Sequence of chain 26.E:
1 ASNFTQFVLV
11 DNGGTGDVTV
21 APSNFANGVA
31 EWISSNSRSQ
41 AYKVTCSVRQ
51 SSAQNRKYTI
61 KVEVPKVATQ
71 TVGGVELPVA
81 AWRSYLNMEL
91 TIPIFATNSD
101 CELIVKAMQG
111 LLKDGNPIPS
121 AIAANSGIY

Sequence of chain 21.E:
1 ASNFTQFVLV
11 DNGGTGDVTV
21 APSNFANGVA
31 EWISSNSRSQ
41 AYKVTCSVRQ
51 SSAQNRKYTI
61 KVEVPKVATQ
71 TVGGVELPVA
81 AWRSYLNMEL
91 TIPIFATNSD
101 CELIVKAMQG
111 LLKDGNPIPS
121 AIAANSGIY

Binding-site contacts:
Ligand atom C5' contacts residue SER51 of chain 21.E at 3.3 Å.
Ligand atom OP1 contacts residue SER51 of chain 21.E at 2.9 Å (h-bond).
Ligand atom OP2 contacts residue ASN55 of chain 21.E at 3.4 Å (h-bond).
Ligand atom P contacts residue SER51 of chain 21.E at 3.5 Å.
Ligand atom C2' contacts residue GLU63 of chain 26.E at 3.5 Å.
Ligand atom C2' contacts residue TYR85 of chain 26.E at 3.4 Å (hydrophobic).
Ligand atom O2' contacts residue GLU63 of chain 26.E at 3.2 Å (salt-bridge).
Ligand atom OP2 contacts residue TYR85 of chain 26.E at 2.6 Å (h-bond).
Ligand atom N3 contacts residue TYR85 of chain 26.E at 3.5 Å.
Ligand atom N7 contacts residue LYS61 of chain 26.E at 3.3 Å.
Ligand atom OP1 contacts residue SER51 of chain 21.E at 3.5 Å.
Ligand atom N6 contacts residue THR59 of chain 26.E at 2.8 Å (h-bond).
Ligand atom OP2 contacts residue LYS43 of chain 26.E at 2.7 Å (salt-bridge).
Ligand atom OP1 contacts residue SER52 of chain 21.E at 3.2 Å.
Ligand atom C3' contacts residue TYR85 of chain 26.E at 3.4 Å (hydrophobic).
Ligand atom N9 contacts residue LYS61 of chain 26.E at 3.3 Å (salt-bridge).
Ligand atom C2 contacts residue SER47 of chain 26.E at 3.2 Å.
Ligand atom P contacts residue ARG49 of chain 21.E at 3.0 Å.
Ligand atom OP2 contacts residue SER51 of chain 21.E at 3.4 Å (h-bond).
Ligand atom OP1 contacts residue ASN55 of chain 21.E at 2.8 Å (h-bond).
Ligand atom N1 contacts residue SER47 of chain 26.E at 2.9 Å (h-bond).
Ligand atom OP2 contacts residue ARG49 of chain 21.E at 2.3 Å (salt-bridge).
Ligand atom OP2 contacts residue LYS57 of chain 21.E at 2.6 Å (salt-bridge).
Ligand atom O3' contacts residue ARG49 of chain 21.E at 3.4 Å (salt-bridge).
Ligand atom N6 contacts residue THR45 of chain 26.E at 2.7 Å (h-bond).
Ligand atom C4' contacts residue TYR85 of chain 26.E at 3.2 Å (hydrophobic).
Ligand atom N6 contacts residue CYS46 of chain 26.E at 3.3 Å (h-bond).
Ligand atom O2 contacts residue ASN87 of chain 26.E at 3.3 Å (h-bond).
Ligand atom O3' contacts residue SER51 of chain 21.E at 3.3 Å (h-bond).
Ligand atom C5' contacts residue TYR85 of chain 26.E at 2.9 Å (hydrophobic).
Ligand atom C5 contacts residue THR45 of chain 26.E at 3.2 Å.
Ligand atom C5' contacts residue ARG49 of chain 21.E at 3.5 Å.
Ligand atom O2' contacts residue TYR85 of chain 26.E at 3.4 Å.
Ligand atom O4' contacts residue LYS61 of chain 26.E at 2.8 Å (salt-bridge).
Ligand atom N7 contacts residue THR45 of chain 26.E at 2.6 Å (h-bond).
Ligand atom C8 contacts residue LYS61 of chain 26.E at 3.4 Å.
Ligand atom N1 contacts residue TYR85 of chain 26.E at 3.5 Å.
Ligand atom C6 contacts residue THR45 of chain 26.E at 3.3 Å.
Ligand atom C4 contacts residue TYR85 of chain 26.E at 3.6 Å (hydrophobic).
Ligand atom OP1 contacts residue ARG49 of chain 21.E at 2.5 Å (salt-bridge).

The small molecule below binds the protein below.
Small molecule (SMILES): Nc1ccn([C@@H]2O[C@H](CO[P](=O)(O)O[C@H]3[C@@H](O)[C@H](n4ccc(N)nc4=O)O[C@@H]3CO[P](=O)(O)O[C@H]3[C@@H](O)[C@H](n4cnc5c(N)ncnc54)O[C@@H]3CO[P](=O)(O)O[C@H]3[C@@H](O)[C@H](n4ccc(N)nc4=O)O[C@@H]3CO[P](=O)(O)O[C@H]3[C@@H](O)[C@H](n4ccc(=O)[nH]c4=O)O[C@@H]3CO[P](=O)(O)O[C@H]3[C@@H](O)[C@H](n4cnc5c(N)ncnc54)O[C@@H]3CO[P](=O)(O)O[C@H]3[C@@H](O)[C@H](n4cnc5c(=O)nc(N)[nH]c54)O[C@@H]3CO[P](=O)(O)O[C@H]3[C@@H](O)[C@H](n4cnc5c(=O)nc(N)[nH]c54)O[C@@H]3CO)[C@@H](O)[C@H]2O)c(=O)n1